Sequence of chain 1.K:
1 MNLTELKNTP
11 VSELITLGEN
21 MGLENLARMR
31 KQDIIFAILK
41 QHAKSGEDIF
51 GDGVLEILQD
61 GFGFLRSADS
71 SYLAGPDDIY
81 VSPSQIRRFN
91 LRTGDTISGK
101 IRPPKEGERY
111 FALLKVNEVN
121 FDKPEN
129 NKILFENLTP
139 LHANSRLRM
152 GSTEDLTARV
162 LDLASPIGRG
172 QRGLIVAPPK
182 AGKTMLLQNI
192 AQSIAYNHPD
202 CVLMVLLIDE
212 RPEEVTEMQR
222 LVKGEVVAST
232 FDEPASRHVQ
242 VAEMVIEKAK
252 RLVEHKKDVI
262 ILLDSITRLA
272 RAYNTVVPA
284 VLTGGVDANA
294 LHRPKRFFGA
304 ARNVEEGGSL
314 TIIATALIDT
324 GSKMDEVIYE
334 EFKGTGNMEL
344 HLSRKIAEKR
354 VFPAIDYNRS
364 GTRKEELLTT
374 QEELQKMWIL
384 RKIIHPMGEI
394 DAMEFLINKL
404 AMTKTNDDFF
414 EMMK

Binding-site contacts:
Ligand atom O2G contacts residue ARG366 of chain 1.J at 3.9 Å.
Ligand atom C5 contacts residue PHE355 of chain 1.K at 3.5 Å (hydrophobic).
Ligand atom O2A contacts residue ARG366 of chain 1.J at 3.9 Å.
Ligand atom O1B contacts residue GLY183 of chain 1.K at 3.5 Å (h-bond).
Ligand atom N9 contacts residue MET186 of chain 1.K at 3.7 Å.
Ligand atom O1B contacts residue LYS184 of chain 1.K at 3.1 Å (salt-bridge).
Ligand atom O3G contacts residue LYS181 of chain 1.K at 3.6 Å (salt-bridge).
Ligand atom N1 contacts residue PHE355 of chain 1.K at 3.6 Å.
Ligand atom O3G contacts residue ARG366 of chain 1.J at 3.0 Å (salt-bridge).
Ligand atom O1G contacts residue PRO179 of chain 1.K at 3.9 Å.
Ligand atom PB contacts residue THR185 of chain 1.K at 3.9 Å.
Ligand atom N7 contacts residue PHE355 of chain 1.K at 3.6 Å.
Ligand atom O3A contacts residue GLY183 of chain 1.K at 3.5 Å (h-bond).
Ligand atom C5 contacts residue MET186 of chain 1.K at 3.6 Å (hydrophobic).
Ligand atom O1B contacts residue LYS181 of chain 1.K at 3.7 Å.
Ligand atom PB contacts residue GLY183 of chain 1.K at 3.7 Å.
Ligand atom O4' contacts residue PHE355 of chain 1.K at 3.4 Å.
Ligand atom N9 contacts residue PHE355 of chain 1.K at 3.4 Å.
Ligand atom C4 contacts residue MET186 of chain 1.K at 3.7 Å (hydrophobic).
Ligand atom O2B contacts residue LYS184 of chain 1.K at 2.8 Å (salt-bridge).
Ligand atom C8 contacts residue MET186 of chain 1.K at 3.6 Å (hydrophobic).
Ligand atom N3 contacts residue PHE355 of chain 1.K at 3.5 Å.
Ligand atom N6 contacts residue PHE355 of chain 1.K at 3.9 Å.
Ligand atom O1A contacts residue GLY183 of chain 1.K at 3.8 Å.
Ligand atom O1G contacts residue LYS184 of chain 1.K at 3.5 Å.
Ligand atom O3A contacts residue LYS181 of chain 1.K at 3.4 Å.
Ligand atom C2 contacts residue PHE355 of chain 1.K at 3.8 Å (hydrophobic).
Ligand atom C8 contacts residue GLY183 of chain 1.K at 3.8 Å.
Ligand atom O2B contacts residue THR185 of chain 1.K at 2.6 Å (h-bond).
Ligand atom PB contacts residue LYS184 of chain 1.K at 3.4 Å.
Ligand atom O2B contacts residue GLY183 of chain 1.K at 3.2 Å.
Ligand atom O1B contacts residue ALA182 of chain 1.K at 3.4 Å (h-bond).
Ligand atom O1G contacts residue LYS181 of chain 1.K at 3.8 Å.
Ligand atom O3A contacts residue ALA182 of chain 1.K at 3.6 Å.
Ligand atom C4 contacts residue PHE355 of chain 1.K at 3.5 Å (hydrophobic).
Ligand atom C8 contacts residue PHE355 of chain 1.K at 3.5 Å (hydrophobic).
Ligand atom C1' contacts residue PHE355 of chain 1.K at 3.4 Å (hydrophobic).
Ligand atom C6 contacts residue PHE355 of chain 1.K at 3.5 Å (hydrophobic).
Ligand atom N7 contacts residue MET186 of chain 1.K at 3.5 Å (h-bond).
Ligand atom O3' contacts residue GLU369 of chain 1.J at 3.7 Å.

This protein binds this small molecule.
Small molecule (SMILES): Nc1ncnc2c1ncn2[C@@H]1O[C@H](CO[P](=O)(O)O[P](=O)(O)NP(=O)(O)O)[C@@H](O)[C@H]1O

Sequence of chain 1.J:
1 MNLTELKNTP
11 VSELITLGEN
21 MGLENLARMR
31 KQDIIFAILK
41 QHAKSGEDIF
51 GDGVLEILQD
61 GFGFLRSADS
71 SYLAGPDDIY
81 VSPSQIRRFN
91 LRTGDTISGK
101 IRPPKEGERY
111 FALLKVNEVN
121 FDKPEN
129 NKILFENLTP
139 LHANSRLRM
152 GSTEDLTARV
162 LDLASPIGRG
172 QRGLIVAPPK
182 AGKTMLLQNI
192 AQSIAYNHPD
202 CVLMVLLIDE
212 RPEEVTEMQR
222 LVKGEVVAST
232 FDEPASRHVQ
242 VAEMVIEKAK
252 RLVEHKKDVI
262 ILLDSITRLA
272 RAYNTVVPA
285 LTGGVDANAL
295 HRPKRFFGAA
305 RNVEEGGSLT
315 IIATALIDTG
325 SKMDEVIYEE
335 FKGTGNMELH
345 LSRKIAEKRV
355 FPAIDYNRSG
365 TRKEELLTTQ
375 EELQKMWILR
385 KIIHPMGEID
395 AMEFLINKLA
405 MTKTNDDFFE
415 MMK